Binding-site contacts:
Ligand atom OK1 contacts residue HIS145 of chain 2.A at 3.3 Å.
Ligand atom CK5 contacts residue PHE186 of chain 2.A at 3.8 Å (hydrophobic).
Ligand atom CK2 contacts residue HIS240 of chain 2.A at 3.6 Å.
Ligand atom OK2 contacts residue GLU259 of chain 2.A at 3.2 Å (salt-bridge).
Ligand atom CK1 contacts residue PHE186 of chain 2.A at 3.5 Å (hydrophobic).
Ligand atom CK5 contacts residue ASN242 of chain 2.A at 3.3 Å.
Ligand atom OK1 contacts residue FE21 of chain 2.B at 2.4 Å.
Ligand atom CK4 contacts residue HIS240 of chain 2.A at 3.2 Å.
Ligand atom CKA contacts residue MET174 of chain 2.A at 3.8 Å (hydrophobic).
Ligand atom CK9 contacts residue MET174 of chain 2.A at 4.0 Å (hydrophobic).
Ligand atom OK2 contacts residue HIS209 of chain 2.A at 2.7 Å.
Ligand atom CK3 contacts residue FE21 of chain 2.B at 2.9 Å.
Ligand atom CK2 contacts residue TYR249 of chain 2.A at 3.7 Å (hydrophobic).
Ligand atom CK6 contacts residue ASN242 of chain 2.A at 3.2 Å.
Ligand atom CK4 contacts residue FE21 of chain 2.B at 3.0 Å.
Ligand atom CK4 contacts residue HIS194 of chain 2.A at 3.9 Å.
Ligand atom CK6 contacts residue ILE172 of chain 2.A at 3.8 Å (hydrophobic).
Ligand atom OK1 contacts residue HIS194 of chain 2.A at 3.4 Å.
Ligand atom CK1 contacts residue PRO279 of chain 2.A at 3.9 Å (hydrophobic).
Ligand atom CKB contacts residue TBU1 of chain 2.D at 3.3 Å.
Ligand atom CK6 contacts residue PHE186 of chain 2.A at 3.6 Å (hydrophobic).
Ligand atom CK1 contacts residue HIS240 of chain 2.A at 3.7 Å.
Ligand atom OK2 contacts residue HIS145 of chain 2.A at 4.0 Å.
Ligand atom CK9 contacts residue PHE201 of chain 2.A at 3.8 Å (hydrophobic).
Ligand atom OK2 contacts residue HIS240 of chain 2.A at 4.0 Å.
Ligand atom OK1 contacts residue ASP243 of chain 2.A at 3.6 Å.
Ligand atom CK6 contacts residue HIS240 of chain 2.A at 3.3 Å.
Ligand atom OK2 contacts residue TYR249 of chain 2.A at 2.8 Å (h-bond).
Ligand atom CKC contacts residue TBU1 of chain 2.D at 3.8 Å.
Ligand atom CK4 contacts residue TYR249 of chain 2.A at 3.9 Å (hydrophobic).
Ligand atom CKA contacts residue HIS208 of chain 2.A at 4.0 Å.
Ligand atom OK1 contacts residue GLU259 of chain 2.A at 3.2 Å (salt-bridge).
Ligand atom OK1 contacts residue HIS240 of chain 2.A at 3.4 Å (h-bond).
Ligand atom CK5 contacts residue HIS194 of chain 2.A at 3.9 Å.
Ligand atom CK3 contacts residue TYR249 of chain 2.A at 3.2 Å (hydrophobic).
Ligand atom CK7 contacts residue TYR249 of chain 2.A at 3.8 Å (hydrophobic).
Ligand atom CK3 contacts residue HIS240 of chain 2.A at 3.5 Å.
Ligand atom OK2 contacts residue FE21 of chain 2.B at 2.0 Å.
Ligand atom CK5 contacts residue HIS240 of chain 2.A at 3.3 Å.
Ligand atom CKC contacts residue TYR249 of chain 2.A at 3.2 Å (hydrophobic).

Sequence of chain 2.A:
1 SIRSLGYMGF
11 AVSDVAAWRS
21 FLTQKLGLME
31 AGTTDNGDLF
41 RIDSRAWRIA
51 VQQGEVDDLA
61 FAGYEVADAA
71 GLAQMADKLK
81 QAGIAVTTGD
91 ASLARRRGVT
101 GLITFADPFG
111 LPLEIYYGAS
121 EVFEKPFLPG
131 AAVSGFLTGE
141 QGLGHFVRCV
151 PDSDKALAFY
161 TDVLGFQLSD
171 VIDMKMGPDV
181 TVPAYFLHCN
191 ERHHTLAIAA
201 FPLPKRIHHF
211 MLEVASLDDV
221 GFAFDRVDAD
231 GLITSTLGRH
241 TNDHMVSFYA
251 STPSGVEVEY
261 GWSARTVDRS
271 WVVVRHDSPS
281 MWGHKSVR

A protein and the small-molecule ligand that binds it are described below.
Small molecule (SMILES): Oc1cccc(-c2ccccc2)c1O